Binding-site contacts:
Ligand atom OE1 contacts residue GLY228 of chain 1.A at 4.1 Å.
Ligand atom CA contacts residue GLY229 of chain 1.A at 3.4 Å.
Ligand atom N contacts residue GLY229 of chain 1.A at 3.0 Å (h-bond).
Ligand atom OXT contacts residue GLY228 of chain 1.A at 4.1 Å.
Ligand atom C contacts residue GLY229 of chain 1.A at 3.5 Å.
Ligand atom C contacts residue GLY228 of chain 1.A at 4.1 Å.
Ligand atom OE1 contacts residue ARG129 of chain 1.A at 2.0 Å (salt-bridge).
Ligand atom CD contacts residue ARG129 of chain 1.A at 3.3 Å.
Ligand atom OXT contacts residue VAL227 of chain 1.A at 3.0 Å (h-bond).
Ligand atom OE2 contacts residue GLY228 of chain 1.A at 4.3 Å.
Ligand atom O contacts residue PHE230 of chain 1.A at 3.8 Å.
Ligand atom C contacts residue PHE230 of chain 1.A at 4.0 Å (hydrophobic).
Ligand atom CA contacts residue GLY228 of chain 1.A at 3.8 Å.
Ligand atom OXT contacts residue PHE230 of chain 1.A at 4.0 Å.
Ligand atom CD contacts residue GLY228 of chain 1.A at 4.3 Å.
Ligand atom O contacts residue GLY229 of chain 1.A at 3.8 Å.
Ligand atom OXT contacts residue LYS225 of chain 1.A at 4.0 Å.
Ligand atom OE2 contacts residue ARG129 of chain 1.A at 4.0 Å.
Ligand atom CA contacts residue VAL227 of chain 1.A at 4.4 Å (hydrophobic).
Ligand atom N contacts residue GLY228 of chain 1.A at 4.0 Å.
Ligand atom C contacts residue VAL227 of chain 1.A at 3.8 Å (hydrophobic).
Ligand atom CG contacts residue ARG129 of chain 1.A at 4.3 Å.
Ligand atom OE2 contacts residue GLY229 of chain 1.A at 4.2 Å.
Ligand atom O contacts residue ASN231 of chain 1.A at 4.3 Å.
Ligand atom OXT contacts residue GLY229 of chain 1.A at 3.9 Å.

This small molecule binds to this protein.
Small molecule (SMILES): N[C@@H](CCC(=O)O)C(=O)O

Sequence of chain 1.A:
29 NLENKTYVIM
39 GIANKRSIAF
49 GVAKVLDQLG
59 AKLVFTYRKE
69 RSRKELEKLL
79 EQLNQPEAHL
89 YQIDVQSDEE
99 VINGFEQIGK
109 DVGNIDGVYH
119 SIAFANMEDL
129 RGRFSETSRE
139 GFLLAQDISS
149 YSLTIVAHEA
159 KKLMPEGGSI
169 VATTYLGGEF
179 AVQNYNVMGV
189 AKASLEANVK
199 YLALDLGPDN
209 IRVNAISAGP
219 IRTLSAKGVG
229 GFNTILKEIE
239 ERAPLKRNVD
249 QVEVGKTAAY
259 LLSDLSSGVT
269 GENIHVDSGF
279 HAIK